A protein and the small-molecule ligand that binds it are described below.
Small molecule (SMILES): CC(=O)N[C@H]1[C@H]([C@H](O)[C@H](O)CO)O[C@@](O[C@H]2[C@@H](O)[C@@H](CO)O[C@@H](O[C@H]3[C@H](O)[C@@H](O)[C@H](O)O[C@@H]3CO)[C@@H]2O)(C(=O)O)C[C@@H]1O

Binding-site contacts:
Ligand atom C4 contacts residue TYR72 of chain 31.B at 3.9 Å (hydrophobic).
Ligand atom C3 contacts residue GLY78 of chain 31.B at 3.8 Å.
Ligand atom C1 contacts residue TYR72 of chain 31.B at 3.7 Å (hydrophobic).
Ligand atom C3 contacts residue ARG77 of chain 31.B at 4.0 Å.
Ligand atom O1A contacts residue GLY78 of chain 31.B at 3.9 Å.
Ligand atom O3 contacts residue GLY78 of chain 31.B at 3.0 Å.
Ligand atom C5 contacts residue ARG77 of chain 31.B at 4.2 Å.
Ligand atom O6 contacts residue ASN93 of chain 31.B at 3.5 Å (h-bond).
Ligand atom O3 contacts residue ASN80 of chain 31.B at 3.9 Å.
Ligand atom C4 contacts residue GLY78 of chain 31.B at 3.3 Å.
Ligand atom C3 contacts residue VAL296 of chain 31.B at 3.5 Å (hydrophobic).
Ligand atom C9 contacts residue ARG77 of chain 31.B at 3.5 Å.
Ligand atom O4 contacts residue ILE79 of chain 31.B at 3.8 Å.
Ligand atom C10 contacts residue TYR72 of chain 31.B at 3.6 Å (hydrophobic).
Ligand atom O3 contacts residue ARG77 of chain 31.B at 4.1 Å.
Ligand atom O4 contacts residue HIS298 of chain 31.B at 3.1 Å (h-bond).
Ligand atom C3 contacts residue HIS298 of chain 31.B at 3.5 Å.
Ligand atom C4 contacts residue ARG77 of chain 31.B at 3.8 Å.
Ligand atom C6 contacts residue ASN93 of chain 31.B at 3.2 Å.
Ligand atom N5 contacts residue TYR72 of chain 31.B at 2.8 Å (h-bond).
Ligand atom O1A contacts residue TYR72 of chain 31.B at 3.0 Å.
Ligand atom C11 contacts residue ASP85 of chain 31.C at 3.7 Å.
Ligand atom C3 contacts residue GLY78 of chain 31.B at 3.8 Å.
Ligand atom C1 contacts residue GLY78 of chain 31.B at 4.1 Å.
Ligand atom C5 contacts residue ASN93 of chain 31.B at 4.0 Å.
Ligand atom O4 contacts residue GLY78 of chain 31.B at 3.1 Å.
Ligand atom C4 contacts residue HIS298 of chain 31.B at 3.5 Å.
Ligand atom O4 contacts residue ASN80 of chain 31.B at 4.3 Å.
Ligand atom O1B contacts residue TYR72 of chain 31.B at 3.8 Å.
Ligand atom C11 contacts residue TYR72 of chain 31.B at 3.5 Å (hydrophobic).
Ligand atom O4 contacts residue THR291 of chain 31.B at 3.3 Å.
Ligand atom C2 contacts residue GLY78 of chain 31.B at 3.9 Å.
Ligand atom O1A contacts residue ARG77 of chain 31.B at 3.2 Å (salt-bridge).
Ligand atom C2 contacts residue VAL296 of chain 31.B at 4.3 Å (hydrophobic).
Ligand atom C6 contacts residue TYR72 of chain 31.B at 3.9 Å (hydrophobic).
Ligand atom O4 contacts residue VAL296 of chain 31.B at 4.2 Å.
Ligand atom O3 contacts residue VAL296 of chain 31.B at 3.9 Å.
Ligand atom C1 contacts residue ARG77 of chain 31.B at 3.3 Å.
Ligand atom O1B contacts residue ARG77 of chain 31.B at 2.7 Å (salt-bridge).
Ligand atom C5 contacts residue TYR72 of chain 31.B at 3.7 Å (hydrophobic).

Sequence of chain 31.B:
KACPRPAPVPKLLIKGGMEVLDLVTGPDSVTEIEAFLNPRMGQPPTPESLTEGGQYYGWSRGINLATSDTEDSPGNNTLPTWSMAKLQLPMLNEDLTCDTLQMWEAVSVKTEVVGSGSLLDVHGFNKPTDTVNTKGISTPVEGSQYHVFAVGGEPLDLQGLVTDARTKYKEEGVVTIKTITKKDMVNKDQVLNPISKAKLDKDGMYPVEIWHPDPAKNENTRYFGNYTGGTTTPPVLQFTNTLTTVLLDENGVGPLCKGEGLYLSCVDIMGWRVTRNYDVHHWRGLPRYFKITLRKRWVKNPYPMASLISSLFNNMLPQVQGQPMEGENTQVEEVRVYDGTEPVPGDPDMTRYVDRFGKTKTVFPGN

Sequence of chain 31.C:
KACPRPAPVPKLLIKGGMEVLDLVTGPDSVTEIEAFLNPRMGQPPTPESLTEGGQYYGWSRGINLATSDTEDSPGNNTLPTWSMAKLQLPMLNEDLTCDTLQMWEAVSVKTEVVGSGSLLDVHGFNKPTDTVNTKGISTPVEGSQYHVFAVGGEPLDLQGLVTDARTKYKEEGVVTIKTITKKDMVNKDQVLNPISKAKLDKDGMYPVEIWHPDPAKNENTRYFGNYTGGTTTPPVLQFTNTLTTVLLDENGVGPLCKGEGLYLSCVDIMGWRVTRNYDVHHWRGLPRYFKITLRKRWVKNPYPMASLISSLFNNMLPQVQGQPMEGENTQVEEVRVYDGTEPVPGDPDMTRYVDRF